Sequence of chain 1.C:
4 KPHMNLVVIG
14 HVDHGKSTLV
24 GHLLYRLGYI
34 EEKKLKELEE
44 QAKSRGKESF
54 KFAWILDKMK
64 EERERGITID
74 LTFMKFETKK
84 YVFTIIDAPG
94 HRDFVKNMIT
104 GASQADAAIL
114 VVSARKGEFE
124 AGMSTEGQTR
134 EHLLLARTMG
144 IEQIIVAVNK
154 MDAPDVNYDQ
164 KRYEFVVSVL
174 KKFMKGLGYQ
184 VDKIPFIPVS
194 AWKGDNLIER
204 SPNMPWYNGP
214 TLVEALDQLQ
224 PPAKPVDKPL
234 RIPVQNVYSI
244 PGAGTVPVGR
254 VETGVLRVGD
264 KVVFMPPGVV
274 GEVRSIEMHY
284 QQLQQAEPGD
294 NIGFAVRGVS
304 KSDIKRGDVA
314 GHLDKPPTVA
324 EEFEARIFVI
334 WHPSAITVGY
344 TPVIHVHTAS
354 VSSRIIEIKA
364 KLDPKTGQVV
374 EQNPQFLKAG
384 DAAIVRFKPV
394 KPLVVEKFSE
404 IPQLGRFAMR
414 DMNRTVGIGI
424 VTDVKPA

A protein and the small-molecule ligand that binds it are described below.
Small molecule (SMILES): N[C@@H](Cc1ccccc1)C(=O)O

Binding-site contacts:
Ligand atom CD2 contacts residue TYR241 of chain 1.C at 3.1 Å (hydrophobic).
Ligand atom CA contacts residue TYR241 of chain 1.C at 4.2 Å (hydrophobic).
Ligand atom C contacts residue ILE243 of chain 1.C at 4.0 Å (hydrophobic).
Ligand atom CG contacts residue TYR241 of chain 1.C at 3.1 Å (hydrophobic).
Ligand atom N contacts residue VAL251 of chain 1.C at 3.5 Å.
Ligand atom CE1 contacts residue TYR241 of chain 1.C at 1.6 Å (hydrophobic).
Ligand atom CB contacts residue TYR241 of chain 1.C at 4.3 Å (hydrophobic).
Ligand atom CG contacts residue VAL251 of chain 1.C at 4.1 Å (hydrophobic).
Ligand atom CE1 contacts residue ASN239 of chain 1.C at 4.3 Å.
Ligand atom CE2 contacts residue TYR241 of chain 1.C at 2.1 Å (hydrophobic).
Ligand atom CB contacts residue VAL251 of chain 1.C at 4.1 Å (hydrophobic).
Ligand atom CE1 contacts residue VAL251 of chain 1.C at 4.1 Å (hydrophobic).
Ligand atom O contacts residue ILE243 of chain 1.C at 4.3 Å.
Ligand atom C contacts residue TYR241 of chain 1.C at 4.0 Å (hydrophobic).
Ligand atom CD1 contacts residue VAL251 of chain 1.C at 3.4 Å (hydrophobic).
Ligand atom CD1 contacts residue TYR241 of chain 1.C at 2.3 Å (hydrophobic).
Ligand atom C contacts residue VAL251 of chain 1.C at 4.2 Å (hydrophobic).
Ligand atom CA contacts residue VAL251 of chain 1.C at 3.2 Å (hydrophobic).
Ligand atom N contacts residue GLY296 of chain 1.C at 3.6 Å.
Ligand atom CZ contacts residue TYR241 of chain 1.C at 0.9 Å (hydrophobic).